Sequence of chain 1.A:
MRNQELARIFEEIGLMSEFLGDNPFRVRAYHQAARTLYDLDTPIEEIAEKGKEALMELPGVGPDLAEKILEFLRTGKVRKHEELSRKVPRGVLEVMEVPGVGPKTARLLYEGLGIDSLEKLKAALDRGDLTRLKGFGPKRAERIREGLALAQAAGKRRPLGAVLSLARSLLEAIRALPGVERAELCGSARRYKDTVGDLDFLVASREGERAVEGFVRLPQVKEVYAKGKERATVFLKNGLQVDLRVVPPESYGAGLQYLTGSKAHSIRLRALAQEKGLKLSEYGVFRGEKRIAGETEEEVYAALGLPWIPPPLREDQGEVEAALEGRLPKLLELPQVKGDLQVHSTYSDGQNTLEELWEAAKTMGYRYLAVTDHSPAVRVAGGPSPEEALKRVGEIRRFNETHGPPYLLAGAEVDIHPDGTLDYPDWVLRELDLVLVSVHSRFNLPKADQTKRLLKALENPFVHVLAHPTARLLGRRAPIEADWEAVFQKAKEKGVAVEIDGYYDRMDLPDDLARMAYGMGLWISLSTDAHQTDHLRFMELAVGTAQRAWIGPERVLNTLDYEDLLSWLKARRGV

The protein below binds the small molecule below.
Small molecule (SMILES): Nc1nc2c(ncn2[C@H]2C[C@H](O)[C@@H](CO[P](=O)(O)O[P](=O)(O)OP(=O)(O)O)O2)c(=O)[nH]1

Binding-site contacts:
Ligand atom C2' contacts residue TYR258 of chain 1.A at 3.5 Å (hydrophobic).
Ligand atom O6 contacts residue LYS263 of chain 1.A at 3.8 Å.
Ligand atom O1G contacts residue GLY197 of chain 1.A at 3.8 Å.
Ligand atom O1B contacts residue ARG191 of chain 1.A at 3.1 Å (salt-bridge).
Ligand atom O3A contacts residue CA1 of chain 1.F at 3.7 Å.
Ligand atom O1A contacts residue ASP198 of chain 1.A at 2.9 Å (salt-bridge).
Ligand atom O2B contacts residue SER188 of chain 1.A at 3.0 Å (h-bond).
Ligand atom O3' contacts residue ARG191 of chain 1.A at 3.4 Å (salt-bridge).
Ligand atom O3G contacts residue SER188 of chain 1.A at 2.6 Å (h-bond).
Ligand atom O1A contacts residue CA1 of chain 1.F at 2.4 Å.
Ligand atom O4' contacts residue TYR258 of chain 1.A at 3.8 Å.
Ligand atom O2G contacts residue ARG157 of chain 1.A at 2.9 Å (salt-bridge).
Ligand atom O2B contacts residue GLY187 of chain 1.A at 3.4 Å.
Ligand atom PG contacts residue GLY197 of chain 1.A at 3.8 Å.
Ligand atom N1 contacts residue LYS263 of chain 1.A at 3.6 Å.
Ligand atom C4' contacts residue LEU259 of chain 1.A at 3.3 Å (hydrophobic).
Ligand atom O2B contacts residue ASP200 of chain 1.A at 3.2 Å (salt-bridge).
Ligand atom O2B contacts residue CA1 of chain 1.F at 2.4 Å.
Ligand atom PB contacts residue CA1 of chain 1.F at 3.5 Å.
Ligand atom O1G contacts residue CA1 of chain 1.F at 2.3 Å.
Ligand atom PG contacts residue CA1 of chain 1.F at 3.5 Å.
Ligand atom C1' contacts residue TYR258 of chain 1.A at 3.3 Å (hydrophobic).
Ligand atom O1B contacts residue SER188 of chain 1.A at 3.6 Å.
Ligand atom O3G contacts residue GLY197 of chain 1.A at 2.9 Å (h-bond).
Ligand atom O3G contacts residue ARG157 of chain 1.A at 2.8 Å (salt-bridge).
Ligand atom O1A contacts residue CA1 of chain 1.G at 2.5 Å.
Ligand atom PA contacts residue CA1 of chain 1.F at 3.6 Å.
Ligand atom O3' contacts residue THR260 of chain 1.A at 3.4 Å (h-bond).
Ligand atom O1A contacts residue ASP200 of chain 1.A at 3.1 Å (salt-bridge).
Ligand atom PB contacts residue SER188 of chain 1.A at 3.7 Å.
Ligand atom PA contacts residue CA1 of chain 1.G at 3.5 Å.
Ligand atom N7 contacts residue TYR258 of chain 1.A at 3.8 Å.
Ligand atom O3' contacts residue GLY261 of chain 1.A at 3.5 Å.
Ligand atom O1G contacts residue ASP198 of chain 1.A at 3.6 Å (salt-bridge).
Ligand atom PG contacts residue ARG157 of chain 1.A at 3.7 Å.
Ligand atom O3G contacts residue VAL196 of chain 1.A at 3.7 Å.
Ligand atom O3B contacts residue SER188 of chain 1.A at 3.5 Å (h-bond).
Ligand atom C8 contacts residue TYR258 of chain 1.A at 3.4 Å (hydrophobic).
Ligand atom PG contacts residue SER188 of chain 1.A at 3.6 Å.
Ligand atom C2' contacts residue GLY261 of chain 1.A at 3.7 Å.